The small molecule below binds the protein below.
Small molecule (SMILES): N[C@H](CCC(=O)O)C(=O)O

Binding-site contacts:
Ligand atom CG contacts residue LYS176 of chain 1.A at 4.0 Å.
Ligand atom OXT contacts residue SER204 of chain 1.A at 2.4 Å.
Ligand atom O contacts residue THR98 of chain 1.A at 3.5 Å (h-bond).
Ligand atom O contacts residue SER96 of chain 1.A at 2.9 Å.
Ligand atom N contacts residue LYS176 of chain 1.A at 4.1 Å.
Ligand atom OE2 contacts residue ARG62 of chain 1.A at 3.2 Å (salt-bridge).
Ligand atom CD contacts residue ARG62 of chain 1.A at 3.3 Å.
Ligand atom CD contacts residue LYS176 of chain 1.A at 3.7 Å.
Ligand atom OXT contacts residue THR205 of chain 1.A at 3.0 Å (h-bond).
Ligand atom OE2 contacts residue LYS176 of chain 1.A at 2.8 Å (salt-bridge).
Ligand atom CG contacts residue TYR172 of chain 1.A at 4.0 Å (hydrophobic).
Ligand atom N contacts residue GLU206 of chain 1.A at 2.8 Å (salt-bridge).
Ligand atom O contacts residue SER204 of chain 1.A at 3.8 Å.
Ligand atom N contacts residue SER204 of chain 1.A at 4.1 Å.
Ligand atom OXT contacts residue CYS97 of chain 1.A at 4.0 Å.
Ligand atom N contacts residue THR205 of chain 1.A at 3.2 Å (h-bond).
Ligand atom CB contacts residue SER137 of chain 1.A at 4.0 Å.
Ligand atom OE2 contacts residue SER96 of chain 1.A at 3.9 Å.
Ligand atom CB contacts residue THR98 of chain 1.A at 3.3 Å.
Ligand atom N contacts residue MET23 of chain 1.A at 3.7 Å.
Ligand atom OE1 contacts residue SER96 of chain 1.A at 2.6 Å (h-bond).
Ligand atom C contacts residue SER204 of chain 1.A at 3.4 Å.
Ligand atom O contacts residue CYS97 of chain 1.A at 2.1 Å (h-bond).
Ligand atom C contacts residue CYS97 of chain 1.A at 3.2 Å (hydrophobic).
Ligand atom CD contacts residue SER96 of chain 1.A at 3.3 Å.
Ligand atom OE2 contacts residue MET23 of chain 1.A at 3.1 Å (h-bond).
Ligand atom CA contacts residue CYS97 of chain 1.A at 3.9 Å (hydrophobic).
Ligand atom CA contacts residue THR98 of chain 1.A at 4.0 Å.
Ligand atom CB contacts residue SER96 of chain 1.A at 3.7 Å.
Ligand atom CA contacts residue SER96 of chain 1.A at 2.8 Å.
Ligand atom N contacts residue SER96 of chain 1.A at 3.6 Å.
Ligand atom CA contacts residue GLU206 of chain 1.A at 4.1 Å.
Ligand atom CD contacts residue MET23 of chain 1.A at 4.1 Å (hydrophobic).
Ligand atom C contacts residue SER96 of chain 1.A at 3.6 Å.
Ligand atom OE1 contacts residue ARG62 of chain 1.A at 2.7 Å (salt-bridge).
Ligand atom CA contacts residue THR205 of chain 1.A at 3.9 Å.
Ligand atom OXT contacts residue GLY203 of chain 1.A at 3.4 Å (h-bond).
Ligand atom O contacts residue THR205 of chain 1.A at 3.2 Å (h-bond).
Ligand atom C contacts residue THR98 of chain 1.A at 3.8 Å.
Ligand atom C contacts residue THR205 of chain 1.A at 3.3 Å.

Sequence of chain 2.A:
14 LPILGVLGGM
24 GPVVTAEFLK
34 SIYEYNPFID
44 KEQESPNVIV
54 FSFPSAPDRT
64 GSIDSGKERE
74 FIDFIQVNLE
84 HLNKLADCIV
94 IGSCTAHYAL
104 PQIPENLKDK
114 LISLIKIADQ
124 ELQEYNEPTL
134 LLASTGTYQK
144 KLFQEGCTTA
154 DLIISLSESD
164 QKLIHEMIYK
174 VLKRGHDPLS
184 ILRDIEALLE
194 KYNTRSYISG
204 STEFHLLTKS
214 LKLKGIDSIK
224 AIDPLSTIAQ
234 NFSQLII

Sequence of chain 1.A:
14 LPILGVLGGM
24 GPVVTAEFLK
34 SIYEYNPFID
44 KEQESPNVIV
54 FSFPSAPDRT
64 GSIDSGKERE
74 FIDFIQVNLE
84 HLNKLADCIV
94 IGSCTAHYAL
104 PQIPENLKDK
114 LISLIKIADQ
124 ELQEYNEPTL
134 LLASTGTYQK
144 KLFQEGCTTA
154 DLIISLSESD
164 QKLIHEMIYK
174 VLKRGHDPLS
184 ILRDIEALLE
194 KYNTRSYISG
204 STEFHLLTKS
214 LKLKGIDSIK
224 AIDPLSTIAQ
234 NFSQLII